Binding-site contacts:
Ligand atom C7 contacts residue ASN11 of chain 1.A at 4.0 Å.
Ligand atom C5 contacts residue ASN11 of chain 1.A at 3.7 Å.
Ligand atom C4 contacts residue ASN11 of chain 1.A at 4.2 Å.
Ligand atom C2 contacts residue ASN11 of chain 1.A at 2.4 Å.
Ligand atom N2 contacts residue ASN11 of chain 1.A at 2.9 Å (h-bond).
Ligand atom C3 contacts residue ASN11 of chain 1.A at 3.8 Å.
Ligand atom O5 contacts residue ASN11 of chain 1.A at 2.4 Å (h-bond).
Ligand atom C8 contacts residue ASN11 of chain 1.A at 4.2 Å.
Ligand atom C1 contacts residue ASN11 of chain 1.A at 1.4 Å.

Sequence of chain 1.A:
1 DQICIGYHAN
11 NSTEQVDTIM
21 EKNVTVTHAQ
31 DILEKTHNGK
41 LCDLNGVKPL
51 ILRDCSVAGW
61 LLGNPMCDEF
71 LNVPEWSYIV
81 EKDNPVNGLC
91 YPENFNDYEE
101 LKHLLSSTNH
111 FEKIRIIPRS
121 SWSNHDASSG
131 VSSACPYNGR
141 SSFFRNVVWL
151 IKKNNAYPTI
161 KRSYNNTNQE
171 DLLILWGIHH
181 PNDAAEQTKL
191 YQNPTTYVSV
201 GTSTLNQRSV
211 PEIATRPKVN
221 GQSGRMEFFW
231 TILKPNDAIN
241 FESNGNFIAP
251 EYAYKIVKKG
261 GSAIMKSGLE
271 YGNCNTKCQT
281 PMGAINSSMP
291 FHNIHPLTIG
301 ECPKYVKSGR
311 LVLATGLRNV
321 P

The protein below binds the small molecule below.
Small molecule (SMILES): CC(=O)N[C@@H]1[C@@H](O)[C@H](O)[C@@H](CO)O[C@H]1O